A small-molecule ligand and the protein it binds are described below.
Small molecule (SMILES): CCC(CC)O[C@@H]1C=C(C(=O)O)C[C@H](N)[C@H]1NC(C)=O

Binding-site contacts:
Ligand atom C1 contacts residue ARG286 of chain 1.A at 3.5 Å.
Ligand atom C3 contacts residue GLU37 of chain 1.A at 3.4 Å.
Ligand atom O1A contacts residue ARG286 of chain 1.A at 2.7 Å (salt-bridge).
Ligand atom N4 contacts residue ASP69 of chain 1.A at 3.3 Å (salt-bridge).
Ligand atom O10 contacts residue ARG70 of chain 1.A at 2.8 Å (salt-bridge).
Ligand atom C5 contacts residue ASP69 of chain 1.A at 3.9 Å.
Ligand atom C3 contacts residue ASP69 of chain 1.A at 3.2 Å.
Ligand atom C4 contacts residue ASP69 of chain 1.A at 3.6 Å.
Ligand atom C10 contacts residue ARG70 of chain 1.A at 3.9 Å.
Ligand atom O1A contacts residue TYR262 of chain 1.A at 2.9 Å (h-bond).
Ligand atom O1B contacts residue ARG36 of chain 1.A at 2.7 Å (salt-bridge).
Ligand atom C82 contacts residue ARG143 of chain 1.A at 3.8 Å.
Ligand atom O1B contacts residue ARG286 of chain 1.A at 2.8 Å (salt-bridge).
Ligand atom C1 contacts residue TYR262 of chain 1.A at 3.9 Å (hydrophobic).
Ligand atom C3 contacts residue ARG36 of chain 1.A at 3.6 Å.
Ligand atom C9 contacts residue GLU195 of chain 1.A at 3.3 Å.
Ligand atom C2 contacts residue TYR320 of chain 1.A at 3.0 Å (hydrophobic).
Ligand atom C3 contacts residue TYR320 of chain 1.A at 3.3 Å (hydrophobic).
Ligand atom C4 contacts residue GLU37 of chain 1.A at 3.6 Å.
Ligand atom C1 contacts residue TYR320 of chain 1.A at 3.1 Å (hydrophobic).
Ligand atom C91 contacts residue ASN213 of chain 1.A at 3.3 Å.
Ligand atom C11 contacts residue TRP97 of chain 1.A at 3.8 Å (hydrophobic).
Ligand atom C81 contacts residue GLU195 of chain 1.A at 3.8 Å.
Ligand atom C6 contacts residue GLU196 of chain 1.A at 3.9 Å.
Ligand atom N4 contacts residue GLU37 of chain 1.A at 2.9 Å (salt-bridge).
Ligand atom C4 contacts residue GLU196 of chain 1.A at 3.9 Å.
Ligand atom C82 contacts residue ILE141 of chain 1.A at 3.9 Å (hydrophobic).
Ligand atom C1 contacts residue ARG211 of chain 1.A at 4.0 Å.
Ligand atom O1A contacts residue TYR320 of chain 1.A at 3.6 Å.
Ligand atom C6 contacts residue TYR320 of chain 1.A at 4.0 Å (hydrophobic).
Ligand atom C9 contacts residue ARG211 of chain 1.A at 3.9 Å.
Ligand atom O1A contacts residue ARG211 of chain 1.A at 3.4 Å (salt-bridge).
Ligand atom C8 contacts residue GLU195 of chain 1.A at 3.6 Å.
Ligand atom O1B contacts residue TYR320 of chain 1.A at 3.4 Å (h-bond).
Ligand atom C7 contacts residue TYR320 of chain 1.A at 3.6 Å (hydrophobic).
Ligand atom C81 contacts residue SER165 of chain 1.A at 3.8 Å.
Ligand atom C91 contacts residue ARG211 of chain 1.A at 3.7 Å.
Ligand atom O10 contacts residue ASP69 of chain 1.A at 3.5 Å.
Ligand atom C1 contacts residue ARG36 of chain 1.A at 3.8 Å.
Ligand atom C4 contacts residue TYR320 of chain 1.A at 3.5 Å (hydrophobic).

Sequence of chain 1.A:
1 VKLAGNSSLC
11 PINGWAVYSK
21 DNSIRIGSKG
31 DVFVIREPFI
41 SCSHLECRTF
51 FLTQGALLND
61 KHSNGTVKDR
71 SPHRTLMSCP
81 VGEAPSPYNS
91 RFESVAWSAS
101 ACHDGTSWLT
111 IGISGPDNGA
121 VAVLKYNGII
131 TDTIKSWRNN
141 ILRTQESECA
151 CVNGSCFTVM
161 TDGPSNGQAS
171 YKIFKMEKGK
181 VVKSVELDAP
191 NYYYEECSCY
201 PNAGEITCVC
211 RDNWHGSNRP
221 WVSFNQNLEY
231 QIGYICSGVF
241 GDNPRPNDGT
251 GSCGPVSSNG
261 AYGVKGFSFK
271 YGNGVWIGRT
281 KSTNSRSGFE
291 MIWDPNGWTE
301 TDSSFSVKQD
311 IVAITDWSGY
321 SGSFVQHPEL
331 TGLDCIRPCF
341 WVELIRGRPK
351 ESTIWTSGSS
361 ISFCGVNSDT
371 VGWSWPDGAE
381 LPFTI